This protein binds this small molecule.
Small molecule (SMILES): O=C1CC[C@H](N2C(=O)c3ccccc3C2=O)C(=O)N1

Binding-site contacts:
Ligand atom C4 contacts residue TRP86 of chain 1.A at 4.0 Å (hydrophobic).
Ligand atom C06 contacts residue TRP86 of chain 1.A at 3.7 Å (hydrophobic).
Ligand atom O16 contacts residue PHE78 of chain 1.A at 3.6 Å.
Ligand atom O05 contacts residue TYR102 of chain 1.A at 2.8 Å (h-bond).
Ligand atom C07 contacts residue TRP100 of chain 1.A at 3.4 Å (hydrophobic).
Ligand atom C06 contacts residue TRP100 of chain 1.A at 3.5 Å (hydrophobic).
Ligand atom C04 contacts residue TYR102 of chain 1.A at 3.5 Å (hydrophobic).
Ligand atom N03 contacts residue PHE78 of chain 1.A at 2.9 Å (h-bond).
Ligand atom O16 contacts residue TRP86 of chain 1.A at 3.3 Å.
Ligand atom C06 contacts residue TYR102 of chain 1.A at 3.5 Å (hydrophobic).
Ligand atom C02 contacts residue ASN51 of chain 1.A at 4.2 Å.
Ligand atom C02 contacts residue PHE78 of chain 1.A at 3.7 Å (hydrophobic).
Ligand atom C07 contacts residue TRP86 of chain 1.A at 3.5 Å (hydrophobic).
Ligand atom O05 contacts residue TRP86 of chain 1.A at 3.6 Å.
Ligand atom C13 contacts residue PRO52 of chain 1.A at 4.0 Å (hydrophobic).
Ligand atom C08 contacts residue TRP80 of chain 1.A at 3.6 Å (hydrophobic).
Ligand atom C08 contacts residue TRP100 of chain 1.A at 4.1 Å (hydrophobic).
Ligand atom O05 contacts residue TRP80 of chain 1.A at 3.2 Å (h-bond).
Ligand atom C06 contacts residue TRP80 of chain 1.A at 3.6 Å (hydrophobic).
Ligand atom C04 contacts residue PHE78 of chain 1.A at 3.6 Å (hydrophobic).
Ligand atom O05 contacts residue PHE78 of chain 1.A at 3.7 Å.
Ligand atom O01 contacts residue PHE78 of chain 1.A at 3.7 Å.
Ligand atom O01 contacts residue ASN51 of chain 1.A at 3.5 Å.
Ligand atom C14 contacts residue ASN51 of chain 1.A at 3.9 Å.
Ligand atom O05 contacts residue SER79 of chain 1.A at 3.5 Å.
Ligand atom O18 contacts residue ASN51 of chain 1.A at 3.1 Å (h-bond).
Ligand atom C04 contacts residue TRP86 of chain 1.A at 3.7 Å (hydrophobic).
Ligand atom C04 contacts residue SER79 of chain 1.A at 4.1 Å.
Ligand atom C02 contacts residue TRP80 of chain 1.A at 3.4 Å (hydrophobic).
Ligand atom O18 contacts residue TRP100 of chain 1.A at 3.6 Å.
Ligand atom C4 contacts residue PRO52 of chain 1.A at 4.0 Å (hydrophobic).
Ligand atom O01 contacts residue TRP80 of chain 1.A at 3.5 Å.
Ligand atom N03 contacts residue SER79 of chain 1.A at 4.2 Å.
Ligand atom O16 contacts residue GLU77 of chain 1.A at 3.8 Å.
Ligand atom O01 contacts residue PRO52 of chain 1.A at 3.4 Å.
Ligand atom C19 contacts residue ASN51 of chain 1.A at 3.8 Å.
Ligand atom N09 contacts residue ASN51 of chain 1.A at 4.0 Å.
Ligand atom C04 contacts residue TRP80 of chain 1.A at 3.4 Å (hydrophobic).
Ligand atom N03 contacts residue TRP80 of chain 1.A at 3.3 Å.
Ligand atom C3 contacts residue ASN51 of chain 1.A at 3.6 Å.

Sequence of chain 1.A:
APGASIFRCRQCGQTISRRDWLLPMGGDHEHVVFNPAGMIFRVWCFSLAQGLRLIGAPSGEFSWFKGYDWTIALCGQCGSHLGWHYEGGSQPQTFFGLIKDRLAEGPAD